Binding-site contacts:
Ligand atom CBJ contacts residue SER231 of chain 1.A at 3.7 Å.
Ligand atom OAT contacts residue ILE119 of chain 1.A at 3.4 Å.
Ligand atom CAB contacts residue LEU82 of chain 1.A at 3.3 Å (hydrophobic).
Ligand atom CAY contacts residue VAL228 of chain 1.A at 3.0 Å (hydrophobic).
Ligand atom CBI contacts residue SER231 of chain 1.A at 3.5 Å.
Ligand atom CAO contacts residue MET38 of chain 1.A at 3.7 Å (hydrophobic).
Ligand atom SAU contacts residue ALA45 of chain 1.A at 3.8 Å.
Ligand atom CAZ contacts residue ASP46 of chain 1.A at 3.7 Å.
Ligand atom OBG contacts residue PRO230 of chain 1.A at 3.5 Å.
Ligand atom CAP contacts residue HIS219 of chain 1.A at 3.4 Å.
Ligand atom CAW contacts residue TRP78 of chain 1.A at 3.7 Å (hydrophobic).
Ligand atom CAC contacts residue GLU48 of chain 1.A at 3.2 Å.
Ligand atom CAQ contacts residue HIS219 of chain 1.A at 3.6 Å.
Ligand atom CAV contacts residue ALA45 of chain 1.A at 3.5 Å (hydrophobic).
Ligand atom OBG contacts residue VAL229 of chain 1.A at 3.6 Å.
Ligand atom CAX contacts residue ALA45 of chain 1.A at 3.7 Å (hydrophobic).
Ligand atom CBB contacts residue ASP46 of chain 1.A at 3.2 Å.
Ligand atom CBA contacts residue VAL228 of chain 1.A at 3.1 Å (hydrophobic).
Ligand atom OAT contacts residue HIS219 of chain 1.A at 3.0 Å (h-bond).
Ligand atom CAX contacts residue THR42 of chain 1.A at 3.8 Å.
Ligand atom CAX contacts residue VAL228 of chain 1.A at 3.4 Å (hydrophobic).
Ligand atom CAW contacts residue ALA45 of chain 1.A at 3.5 Å (hydrophobic).
Ligand atom OAR contacts residue GLU48 of chain 1.A at 2.5 Å (salt-bridge).
Ligand atom CAB contacts residue LEU86 of chain 1.A at 3.8 Å (hydrophobic).
Ligand atom OBG contacts residue LEU234 of chain 1.A at 3.2 Å.
Ligand atom CAG contacts residue ALA45 of chain 1.A at 3.7 Å (hydrophobic).
Ligand atom CAM contacts residue MET83 of chain 1.A at 3.8 Å (hydrophobic).
Ligand atom CAD contacts residue GLU48 of chain 1.A at 3.2 Å.
Ligand atom CBC contacts residue LEU234 of chain 1.A at 3.7 Å (hydrophobic).
Ligand atom CBA contacts residue ASP46 of chain 1.A at 3.8 Å.
Ligand atom OAR contacts residue ARG89 of chain 1.A at 3.1 Å (salt-bridge).
Ligand atom CBC contacts residue PRO230 of chain 1.A at 3.7 Å (hydrophobic).
Ligand atom CBC contacts residue VAL228 of chain 1.A at 3.8 Å (hydrophobic).
Ligand atom CAH contacts residue LEU41 of chain 1.A at 3.8 Å (hydrophobic).
Ligand atom CAG contacts residue LEU41 of chain 1.A at 2.9 Å (hydrophobic).
Ligand atom CBE contacts residue LEU234 of chain 1.A at 3.3 Å (hydrophobic).
Ligand atom CBI contacts residue LEU234 of chain 1.A at 3.6 Å (hydrophobic).
Ligand atom CBD contacts residue LEU234 of chain 1.A at 3.6 Å (hydrophobic).
Ligand atom OBG contacts residue SER231 of chain 1.A at 3.1 Å (h-bond).
Ligand atom CAZ contacts residue VAL228 of chain 1.A at 3.0 Å (hydrophobic).

A small-molecule ligand and the protein it binds are described below.
Small molecule (SMILES): CCCN(C)C(=O)CCCCCCCCCS[C@@H]1Cc2cc(O)ccc2[C@@H]2CC[C@]3(C)[C@@H](O)CC[C@H]3[C@H]12

Sequence of chain 1.A:
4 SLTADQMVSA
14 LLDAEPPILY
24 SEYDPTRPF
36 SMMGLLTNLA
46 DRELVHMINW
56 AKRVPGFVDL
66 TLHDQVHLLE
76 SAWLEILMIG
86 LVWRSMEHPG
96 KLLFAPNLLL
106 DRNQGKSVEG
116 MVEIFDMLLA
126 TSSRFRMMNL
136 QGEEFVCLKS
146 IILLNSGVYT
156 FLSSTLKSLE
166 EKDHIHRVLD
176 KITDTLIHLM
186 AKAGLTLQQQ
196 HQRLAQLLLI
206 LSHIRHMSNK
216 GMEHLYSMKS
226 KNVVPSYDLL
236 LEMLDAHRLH